Binding-site contacts:
Ligand atom O7 contacts residue GLY78 of chain 3.B at 4.3 Å.
Ligand atom N2 contacts residue GLU72 of chain 3.B at 3.9 Å.
Ligand atom C5 contacts residue ASN82 of chain 3.B at 3.6 Å.
Ligand atom O5 contacts residue ASN82 of chain 3.B at 2.3 Å (h-bond).
Ligand atom C4 contacts residue ASN82 of chain 3.B at 4.2 Å.
Ligand atom C7 contacts residue ASN82 of chain 3.B at 3.8 Å.
Ligand atom C8 contacts residue ASN79 of chain 3.B at 3.7 Å.
Ligand atom C3 contacts residue GLU72 of chain 3.B at 4.3 Å.
Ligand atom C7 contacts residue GLU72 of chain 3.B at 3.7 Å.
Ligand atom C3 contacts residue ASN82 of chain 3.B at 3.8 Å.
Ligand atom C8 contacts residue GLU104 of chain 1.A at 4.3 Å.
Ligand atom C8 contacts residue ASN82 of chain 3.B at 4.2 Å.
Ligand atom N2 contacts residue GLY78 of chain 3.B at 4.5 Å.
Ligand atom C8 contacts residue GLU72 of chain 3.B at 4.4 Å.
Ligand atom O7 contacts residue LYS75 of chain 3.B at 3.7 Å.
Ligand atom O3 contacts residue GLU72 of chain 3.B at 3.5 Å (salt-bridge).
Ligand atom C7 contacts residue ASN79 of chain 3.B at 3.5 Å.
Ligand atom O7 contacts residue ASN79 of chain 3.B at 3.1 Å (h-bond).
Ligand atom N2 contacts residue ASN79 of chain 3.B at 4.3 Å.
Ligand atom C1 contacts residue ASN82 of chain 3.B at 1.4 Å.
Ligand atom C7 contacts residue LYS75 of chain 3.B at 4.3 Å.
Ligand atom O7 contacts residue GLU72 of chain 3.B at 3.5 Å (salt-bridge).
Ligand atom C2 contacts residue ASN82 of chain 3.B at 2.5 Å.
Ligand atom N2 contacts residue ASN82 of chain 3.B at 3.0 Å (h-bond).

Sequence of chain 1.A:
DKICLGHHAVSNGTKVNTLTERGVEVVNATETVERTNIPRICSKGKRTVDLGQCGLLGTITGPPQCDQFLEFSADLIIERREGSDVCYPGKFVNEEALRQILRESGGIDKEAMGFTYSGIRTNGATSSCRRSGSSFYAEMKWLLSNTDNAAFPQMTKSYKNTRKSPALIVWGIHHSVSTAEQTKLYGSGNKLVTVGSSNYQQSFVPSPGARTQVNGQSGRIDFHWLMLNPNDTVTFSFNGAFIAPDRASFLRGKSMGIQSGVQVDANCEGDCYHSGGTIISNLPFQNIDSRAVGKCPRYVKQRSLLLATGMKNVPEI

A protein and the small-molecule ligand that binds it are described below.
Small molecule (SMILES): CC(=O)N[C@@H]1[C@@H](O)[C@H](O)[C@@H](CO)O[C@H]1O

Sequence of chain 3.B:
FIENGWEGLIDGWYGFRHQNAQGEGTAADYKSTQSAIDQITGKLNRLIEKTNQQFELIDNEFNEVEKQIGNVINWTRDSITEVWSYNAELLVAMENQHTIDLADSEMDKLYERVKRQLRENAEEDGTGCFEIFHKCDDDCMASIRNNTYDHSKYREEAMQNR